This small molecule binds to this protein.
Small molecule (SMILES): CCC(=O)N1CC2(CC(n3nc(-c4ccc5c(cnn5C)c4)c(-c4c(Cl)c(C)cc5[nH]ncc45)c3C)C2)C1

Sequence of chain 1.B:
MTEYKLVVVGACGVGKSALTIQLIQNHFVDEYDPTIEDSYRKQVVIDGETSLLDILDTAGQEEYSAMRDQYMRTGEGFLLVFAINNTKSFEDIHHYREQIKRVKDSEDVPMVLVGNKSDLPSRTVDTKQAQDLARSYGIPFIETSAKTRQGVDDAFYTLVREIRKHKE

Binding-site contacts:
Ligand atom C28 contacts residue GLU64 of chain 1.B at 3.6 Å.
Ligand atom C29 contacts residue GLU64 of chain 1.B at 3.4 Å.
Ligand atom C30 contacts residue GLN100 of chain 1.B at 3.6 Å.
Ligand atom C12 contacts residue ASP70 of chain 1.B at 3.3 Å.
Ligand atom C37 contacts residue CYS13 of chain 1.B at 2.8 Å (hydrophobic).
Ligand atom C24 contacts residue GLY61 of chain 1.B at 3.5 Å.
Ligand atom C18 contacts residue GLU64 of chain 1.B at 3.3 Å.
Ligand atom C35 contacts residue CYS13 of chain 1.B at 3.1 Å (hydrophobic).
Ligand atom N16 contacts residue ASP70 of chain 1.B at 2.7 Å (salt-bridge).
Ligand atom C25 contacts residue HIS96 of chain 1.B at 3.8 Å.
Ligand atom O36 contacts residue CYS13 of chain 1.B at 3.7 Å.
Ligand atom C37 contacts residue GLY61 of chain 1.B at 3.7 Å.
Ligand atom N3 contacts residue TYR97 of chain 1.B at 3.7 Å.
Ligand atom CL1 contacts residue GLN100 of chain 1.B at 3.8 Å.
Ligand atom C26 contacts residue GLN100 of chain 1.B at 3.8 Å.
Ligand atom O36 contacts residue GDP1 of chain 1.J at 3.8 Å.
Ligand atom C38 contacts residue CYS13 of chain 1.B at 1.8 Å (hydrophobic).
Ligand atom N17 contacts residue TYR65 of chain 1.B at 3.6 Å.
Ligand atom C12 contacts residue ARG69 of chain 1.B at 3.8 Å.
Ligand atom N17 contacts residue SER66 of chain 1.B at 3.0 Å (h-bond).
Ligand atom C25 contacts residue GLN100 of chain 1.B at 3.8 Å.
Ligand atom N16 contacts residue ARG69 of chain 1.B at 3.7 Å.
Ligand atom C19 contacts residue ALA60 of chain 1.B at 3.3 Å (hydrophobic).
Ligand atom C33 contacts residue GLU64 of chain 1.B at 3.6 Å.
Ligand atom C18 contacts residue ARG69 of chain 1.B at 3.5 Å.
Ligand atom O36 contacts residue LYS17 of chain 1.B at 3.0 Å (salt-bridge).
Ligand atom C19 contacts residue ARG69 of chain 1.B at 3.6 Å.
Ligand atom N23 contacts residue CYS13 of chain 1.B at 3.6 Å (h-bond).
Ligand atom C11 contacts residue ARG103 of chain 1.B at 3.7 Å.
Ligand atom C37 contacts residue PRO35 of chain 1.B at 3.3 Å (hydrophobic).
Ligand atom C30 contacts residue MET73 of chain 1.B at 3.6 Å (hydrophobic).
Ligand atom C21 contacts residue TYR97 of chain 1.B at 3.4 Å (hydrophobic).
Ligand atom C8 contacts residue TYR97 of chain 1.B at 3.8 Å (hydrophobic).
Ligand atom C33 contacts residue GLU63 of chain 1.B at 3.6 Å.
Ligand atom N16 contacts residue TYR65 of chain 1.B at 3.8 Å.
Ligand atom N16 contacts residue SER66 of chain 1.B at 3.3 Å (h-bond).
Ligand atom C11 contacts residue ASP70 of chain 1.B at 3.3 Å.
Ligand atom N17 contacts residue ARG69 of chain 1.B at 3.7 Å.
Ligand atom C13 contacts residue ARG69 of chain 1.B at 3.5 Å.
Ligand atom C22 contacts residue GLY11 of chain 1.B at 3.4 Å.